Binding-site contacts:
Ligand atom N contacts residue ASN231 of chain 1.A at 2.7 Å (h-bond).
Ligand atom C contacts residue ASN180 of chain 1.A at 3.2 Å.
Ligand atom CA contacts residue ASN180 of chain 1.A at 3.4 Å.
Ligand atom C contacts residue ASN231 of chain 1.A at 3.5 Å.
Ligand atom O1P contacts residue TYR135 of chain 1.A at 3.7 Å.
Ligand atom O contacts residue VAL183 of chain 1.A at 3.4 Å.
Ligand atom O2P contacts residue ARG134 of chain 1.A at 2.8 Å (salt-bridge).
Ligand atom O3P contacts residue ARG134 of chain 1.A at 2.9 Å (salt-bridge).
Ligand atom O contacts residue ASN180 of chain 1.A at 2.9 Å (h-bond).
Ligand atom O1P contacts residue ARG61 of chain 1.A at 2.5 Å (salt-bridge).
Ligand atom NH2 contacts residue ARG61 of chain 1.A at 3.7 Å.
Ligand atom CE contacts residue LEU227 of chain 1.A at 3.6 Å (hydrophobic).
Ligand atom O3P contacts residue ARG61 of chain 1.A at 2.9 Å (salt-bridge).
Ligand atom P contacts residue ARG61 of chain 1.A at 3.7 Å.
Ligand atom NH2 contacts residue ARG134 of chain 1.A at 3.8 Å.
Ligand atom C contacts residue ASN180 of chain 1.A at 3.5 Å.
Ligand atom O2P contacts residue TYR135 of chain 1.A at 2.5 Å (h-bond).
Ligand atom CG contacts residue ASN231 of chain 1.A at 3.7 Å.
Ligand atom CB contacts residue ASN180 of chain 1.A at 3.6 Å.
Ligand atom CA contacts residue ASN231 of chain 1.A at 3.4 Å.
Ligand atom CA contacts residue ASN231 of chain 1.A at 3.7 Å.
Ligand atom NH2 contacts residue ARG65 of chain 1.A at 3.0 Å (salt-bridge).
Ligand atom CA contacts residue ASN180 of chain 1.A at 3.6 Å.
Ligand atom O contacts residue LYS127 of chain 1.A at 3.8 Å.
Ligand atom CZ contacts residue ARG65 of chain 1.A at 3.5 Å.
Ligand atom CB contacts residue ASN231 of chain 1.A at 3.7 Å.
Ligand atom N contacts residue ASN180 of chain 1.A at 2.6 Å (h-bond).
Ligand atom O contacts residue LEU179 of chain 1.A at 3.6 Å.
Ligand atom NE contacts residue GLU187 of chain 1.A at 2.8 Å (salt-bridge).
Ligand atom CB contacts residue ASN231 of chain 1.A at 3.5 Å.
Ligand atom N contacts residue LEU234 of chain 1.A at 3.8 Å.
Ligand atom CA contacts residue LEU179 of chain 1.A at 3.9 Å (hydrophobic).
Ligand atom P contacts residue TYR135 of chain 1.A at 3.7 Å.
Ligand atom NH2 contacts residue GLU187 of chain 1.A at 2.8 Å (salt-bridge).
Ligand atom CZ contacts residue GLU187 of chain 1.A at 3.3 Å.
Ligand atom CD contacts residue GLU187 of chain 1.A at 3.5 Å.
Ligand atom NE contacts residue ARG65 of chain 1.A at 3.8 Å.
Ligand atom NH2 contacts residue VAL183 of chain 1.A at 3.9 Å.
Ligand atom C contacts residue LYS127 of chain 1.A at 3.5 Å.
Ligand atom O contacts residue ASN231 of chain 1.A at 3.1 Å (h-bond).

Sequence of chain 1.A:
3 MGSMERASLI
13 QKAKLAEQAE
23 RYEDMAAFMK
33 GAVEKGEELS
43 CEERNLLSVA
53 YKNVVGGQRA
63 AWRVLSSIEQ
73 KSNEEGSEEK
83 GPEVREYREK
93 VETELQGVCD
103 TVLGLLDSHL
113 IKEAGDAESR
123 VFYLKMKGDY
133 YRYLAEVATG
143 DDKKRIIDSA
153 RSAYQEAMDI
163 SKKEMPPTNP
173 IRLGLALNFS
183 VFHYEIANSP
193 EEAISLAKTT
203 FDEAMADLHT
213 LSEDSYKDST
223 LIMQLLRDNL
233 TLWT

This small molecule binds to this protein.
Small molecule (SMILES): CSCC[C@H](NC(=O)[C@H](CCCN=C(N)N)NC(=O)[C@@H](N)CCCN=C(N)N)C(=O)N[C@@H](COP(=O)(O)O)C(=O)N[C@H](C=O)CC(N)=O